Sequence of chain 2.B:
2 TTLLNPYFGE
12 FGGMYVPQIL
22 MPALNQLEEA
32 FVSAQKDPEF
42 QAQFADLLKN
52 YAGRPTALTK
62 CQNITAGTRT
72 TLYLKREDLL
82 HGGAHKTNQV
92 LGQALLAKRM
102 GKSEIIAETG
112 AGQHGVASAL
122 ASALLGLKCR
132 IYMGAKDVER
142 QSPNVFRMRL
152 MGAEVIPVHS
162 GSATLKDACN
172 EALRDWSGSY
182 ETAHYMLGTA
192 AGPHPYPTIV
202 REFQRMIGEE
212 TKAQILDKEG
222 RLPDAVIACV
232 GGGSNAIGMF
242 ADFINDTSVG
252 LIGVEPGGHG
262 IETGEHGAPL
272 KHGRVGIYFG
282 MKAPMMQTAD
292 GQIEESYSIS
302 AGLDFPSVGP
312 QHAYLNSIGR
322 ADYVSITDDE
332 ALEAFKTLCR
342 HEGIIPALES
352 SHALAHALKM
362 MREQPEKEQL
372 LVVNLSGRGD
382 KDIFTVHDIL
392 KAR

Binding-site contacts:
Ligand atom O22 contacts residue TYR175 of chain 2.A at 2.9 Å (h-bond).
Ligand atom O19 contacts residue GLY234 of chain 2.A at 3.7 Å.
Ligand atom O20 contacts residue GLY234 of chain 2.A at 2.9 Å (h-bond).
Ligand atom C3 contacts residue LEU100 of chain 2.A at 3.6 Å (hydrophobic).
Ligand atom F9F contacts residue PRO18 of chain 2.B at 3.5 Å.
Ligand atom O19 contacts residue GLY184 of chain 2.A at 3.6 Å (h-bond).
Ligand atom F9F contacts residue ALA59 of chain 2.A at 3.6 Å.
Ligand atom O22 contacts residue ILE232 of chain 2.A at 3.6 Å.
Ligand atom O7 contacts residue ALA59 of chain 2.A at 3.3 Å.
Ligand atom O20 contacts residue SER235 of chain 2.A at 3.5 Å (h-bond).
Ligand atom F11 contacts residue ILE153 of chain 2.A at 3.4 Å.
Ligand atom F9F contacts residue ALA129 of chain 2.A at 3.3 Å.
Ligand atom F10 contacts residue ALA129 of chain 2.A at 3.4 Å.
Ligand atom O18 contacts residue THR183 of chain 2.A at 3.7 Å.
Ligand atom C4 contacts residue LEU100 of chain 2.A at 3.6 Å (hydrophobic).
Ligand atom O19 contacts residue ILE64 of chain 2.A at 3.5 Å.
Ligand atom O16 contacts residue THR183 of chain 2.A at 3.7 Å.
Ligand atom C14 contacts residue TYR175 of chain 2.A at 3.3 Å (hydrophobic).
Ligand atom O18 contacts residue GLY213 of chain 2.A at 2.8 Å (h-bond).
Ligand atom O21 contacts residue LEU100 of chain 2.A at 3.4 Å.
Ligand atom C6 contacts residue PHE212 of chain 2.A at 3.7 Å (hydrophobic).
Ligand atom O18 contacts residue PHE212 of chain 2.A at 3.4 Å.
Ligand atom C5 contacts residue LEU127 of chain 2.A at 3.7 Å (hydrophobic).
Ligand atom F10 contacts residue ILE153 of chain 2.A at 3.4 Å.
Ligand atom O16 contacts residue PHE212 of chain 2.A at 3.7 Å.
Ligand atom O19 contacts residue THR183 of chain 2.A at 3.5 Å.
Ligand atom P17 contacts residue SER235 of chain 2.A at 3.7 Å.
Ligand atom F10 contacts residue LEU127 of chain 2.A at 3.4 Å.
Ligand atom C2 contacts residue THR183 of chain 2.A at 3.8 Å.
Ligand atom O21 contacts residue PHE22 of chain 2.A at 3.1 Å.
Ligand atom O7 contacts residue ALA129 of chain 2.A at 3.7 Å.
Ligand atom P17 contacts residue GLY184 of chain 2.A at 3.7 Å.
Ligand atom C3 contacts residue THR183 of chain 2.A at 3.6 Å.
Ligand atom C14 contacts residue THR183 of chain 2.A at 3.7 Å.
Ligand atom C1 contacts residue PHE212 of chain 2.A at 3.6 Å (hydrophobic).
Ligand atom O21 contacts residue GLU49 of chain 2.A at 3.3 Å.
Ligand atom O7 contacts residue PHE212 of chain 2.A at 3.7 Å.
Ligand atom C5 contacts residue TYR175 of chain 2.A at 3.4 Å (hydrophobic).
Ligand atom O19 contacts residue SER235 of chain 2.A at 2.5 Å (h-bond).
Ligand atom O18 contacts residue GLY184 of chain 2.A at 2.8 Å (h-bond).

Sequence of chain 2.A:
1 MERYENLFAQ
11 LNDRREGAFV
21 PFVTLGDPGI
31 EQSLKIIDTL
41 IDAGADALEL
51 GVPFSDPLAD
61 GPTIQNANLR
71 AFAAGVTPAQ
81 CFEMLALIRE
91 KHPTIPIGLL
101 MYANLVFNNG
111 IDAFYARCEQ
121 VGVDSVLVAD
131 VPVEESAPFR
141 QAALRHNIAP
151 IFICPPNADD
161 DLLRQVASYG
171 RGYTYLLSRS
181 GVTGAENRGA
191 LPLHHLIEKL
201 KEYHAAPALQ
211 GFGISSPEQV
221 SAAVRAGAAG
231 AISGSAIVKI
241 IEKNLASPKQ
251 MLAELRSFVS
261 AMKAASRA

The protein below binds the small molecule below.
Small molecule (SMILES): O=P(O)(O)OCCNS(=O)(=O)c1ccc(OC(F)(F)F)cc1